Binding-site contacts:
Ligand atom C2 contacts residue ASN72 of chain 1.A at 2.5 Å.
Ligand atom O5 contacts residue ASN72 of chain 1.A at 2.3 Å (h-bond).
Ligand atom N2 contacts residue ASN72 of chain 1.A at 3.0 Å (h-bond).
Ligand atom O5 contacts residue VAL75 of chain 1.A at 4.5 Å.
Ligand atom C8 contacts residue ASN72 of chain 1.A at 4.1 Å.
Ligand atom C5 contacts residue ASN72 of chain 1.A at 3.6 Å.
Ligand atom C5 contacts residue LYS8 of chain 1.A at 4.1 Å.
Ligand atom C1 contacts residue LYS8 of chain 1.A at 4.0 Å.
Ligand atom C6 contacts residue LYS8 of chain 1.A at 3.9 Å.
Ligand atom C1 contacts residue THR74 of chain 1.A at 4.2 Å.
Ligand atom O7 contacts residue ASN72 of chain 1.A at 3.6 Å.
Ligand atom O6 contacts residue LYS8 of chain 1.A at 2.8 Å (salt-bridge).
Ligand atom O6 contacts residue ASN72 of chain 1.A at 4.5 Å.
Ligand atom C4 contacts residue ASN72 of chain 1.A at 4.2 Å.
Ligand atom C3 contacts residue ASN72 of chain 1.A at 3.8 Å.
Ligand atom O5 contacts residue LYS8 of chain 1.A at 3.2 Å (salt-bridge).
Ligand atom C7 contacts residue ASN72 of chain 1.A at 3.5 Å.
Ligand atom C1 contacts residue ASN72 of chain 1.A at 1.4 Å.

Sequence of chain 1.A:
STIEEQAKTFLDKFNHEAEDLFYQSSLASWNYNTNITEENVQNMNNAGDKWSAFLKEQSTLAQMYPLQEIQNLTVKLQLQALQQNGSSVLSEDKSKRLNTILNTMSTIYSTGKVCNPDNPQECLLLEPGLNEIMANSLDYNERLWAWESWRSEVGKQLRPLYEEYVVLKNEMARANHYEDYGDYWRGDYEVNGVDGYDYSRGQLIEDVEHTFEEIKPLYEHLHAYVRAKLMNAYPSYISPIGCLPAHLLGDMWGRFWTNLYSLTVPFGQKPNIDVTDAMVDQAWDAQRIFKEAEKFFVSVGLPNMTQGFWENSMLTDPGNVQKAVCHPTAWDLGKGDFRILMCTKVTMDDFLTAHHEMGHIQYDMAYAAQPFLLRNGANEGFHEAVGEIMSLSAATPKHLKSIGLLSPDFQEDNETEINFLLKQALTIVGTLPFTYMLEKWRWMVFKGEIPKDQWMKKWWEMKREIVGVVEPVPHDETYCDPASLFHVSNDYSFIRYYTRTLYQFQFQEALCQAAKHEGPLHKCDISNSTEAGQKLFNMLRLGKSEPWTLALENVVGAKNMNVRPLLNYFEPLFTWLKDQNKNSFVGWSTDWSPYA

A small-molecule ligand and the protein it binds are described below.
Small molecule (SMILES): CC(=O)N[C@@H]1[C@@H](O)[C@H](O)[C@@H](CO)O[C@H]1O